Binding-site contacts:
Ligand atom N34 contacts residue ASP29 of chain 1.A at 3.2 Å (salt-bridge).
Ligand atom C19 contacts residue GOL1 of chain 1.D at 3.6 Å.
Ligand atom F42 contacts residue VAL82 of chain 1.B at 3.3 Å.
Ligand atom C33 contacts residue GLY48 of chain 1.A at 3.6 Å.
Ligand atom O32 contacts residue ILE47 of chain 1.A at 3.6 Å.
Ligand atom O7 contacts residue GLY49 of chain 1.B at 3.7 Å.
Ligand atom C5 contacts residue ASP25 of chain 1.A at 3.3 Å.
Ligand atom C25 contacts residue ALA28 of chain 1.A at 3.3 Å (hydrophobic).
Ligand atom C37 contacts residue ARG8 of chain 1.B at 3.5 Å.
Ligand atom C18 contacts residue ARG8 of chain 1.A at 3.6 Å.
Ligand atom C38 contacts residue GLY48 of chain 1.A at 3.2 Å.
Ligand atom O32 contacts residue ASP30 of chain 1.A at 3.5 Å (salt-bridge).
Ligand atom C36 contacts residue ARG8 of chain 1.B at 3.6 Å.
Ligand atom C4 contacts residue ASP25 of chain 1.A at 3.2 Å.
Ligand atom C19 contacts residue LEU23 of chain 1.A at 3.6 Å (hydrophobic).
Ligand atom N28 contacts residue GLY48 of chain 1.A at 2.7 Å (h-bond).
Ligand atom F42 contacts residue LEU23 of chain 1.B at 3.6 Å.
Ligand atom O7 contacts residue GLY49 of chain 1.A at 3.5 Å.
Ligand atom C12 contacts residue GLY27 of chain 1.B at 3.5 Å.
Ligand atom C27 contacts residue ILE50 of chain 1.B at 3.7 Å (hydrophobic).
Ligand atom C33 contacts residue ASP29 of chain 1.A at 3.6 Å.
Ligand atom O8 contacts residue ASP25 of chain 1.B at 2.4 Å (salt-bridge).
Ligand atom F40 contacts residue LEU23 of chain 1.B at 3.5 Å.
Ligand atom S30 contacts residue GLY48 of chain 1.A at 3.7 Å.
Ligand atom C35 contacts residue ASP29 of chain 1.A at 3.7 Å.
Ligand atom O7 contacts residue ILE50 of chain 1.B at 3.0 Å (h-bond).
Ligand atom C29 contacts residue GLY48 of chain 1.A at 3.0 Å.
Ligand atom F40 contacts residue ARG8 of chain 1.B at 3.1 Å.
Ligand atom O1 contacts residue GLY49 of chain 1.B at 3.4 Å.
Ligand atom O31 contacts residue ASP29 of chain 1.A at 3.5 Å.
Ligand atom F41 contacts residue VAL82 of chain 1.B at 3.5 Å.
Ligand atom O7 contacts residue ILE50 of chain 1.A at 2.9 Å (h-bond).
Ligand atom C27 contacts residue GLY48 of chain 1.A at 3.2 Å.
Ligand atom C4 contacts residue ASP25 of chain 1.B at 3.3 Å.
Ligand atom O31 contacts residue ASP30 of chain 1.A at 3.2 Å (salt-bridge).
Ligand atom F41 contacts residue ARG8 of chain 1.B at 3.6 Å.
Ligand atom O8 contacts residue ASP25 of chain 1.A at 2.5 Å (salt-bridge).
Ligand atom C10 contacts residue GOL1 of chain 1.D at 3.6 Å.
Ligand atom C22 contacts residue ASP25 of chain 1.B at 3.6 Å.
Ligand atom C35 contacts residue GLY27 of chain 1.A at 3.1 Å.

Sequence of chain 1.B:
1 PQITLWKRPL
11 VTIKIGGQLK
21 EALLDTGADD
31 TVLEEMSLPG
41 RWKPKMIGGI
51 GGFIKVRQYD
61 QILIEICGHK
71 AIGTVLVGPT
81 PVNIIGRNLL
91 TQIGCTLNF

Sequence of chain 1.A:
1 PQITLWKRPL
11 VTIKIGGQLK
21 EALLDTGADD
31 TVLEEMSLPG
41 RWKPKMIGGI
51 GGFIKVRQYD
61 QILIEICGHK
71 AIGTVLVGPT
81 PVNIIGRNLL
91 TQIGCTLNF

This protein binds this small molecule.
Small molecule (SMILES): CCC[C@@]1(CCc2ccccc2)CC(O)=C([C@H](CC)c2cccc(NS(=O)(=O)c3ccc(C(F)(F)F)cn3)c2)C(=O)O1